Sequence of chain 1.B:
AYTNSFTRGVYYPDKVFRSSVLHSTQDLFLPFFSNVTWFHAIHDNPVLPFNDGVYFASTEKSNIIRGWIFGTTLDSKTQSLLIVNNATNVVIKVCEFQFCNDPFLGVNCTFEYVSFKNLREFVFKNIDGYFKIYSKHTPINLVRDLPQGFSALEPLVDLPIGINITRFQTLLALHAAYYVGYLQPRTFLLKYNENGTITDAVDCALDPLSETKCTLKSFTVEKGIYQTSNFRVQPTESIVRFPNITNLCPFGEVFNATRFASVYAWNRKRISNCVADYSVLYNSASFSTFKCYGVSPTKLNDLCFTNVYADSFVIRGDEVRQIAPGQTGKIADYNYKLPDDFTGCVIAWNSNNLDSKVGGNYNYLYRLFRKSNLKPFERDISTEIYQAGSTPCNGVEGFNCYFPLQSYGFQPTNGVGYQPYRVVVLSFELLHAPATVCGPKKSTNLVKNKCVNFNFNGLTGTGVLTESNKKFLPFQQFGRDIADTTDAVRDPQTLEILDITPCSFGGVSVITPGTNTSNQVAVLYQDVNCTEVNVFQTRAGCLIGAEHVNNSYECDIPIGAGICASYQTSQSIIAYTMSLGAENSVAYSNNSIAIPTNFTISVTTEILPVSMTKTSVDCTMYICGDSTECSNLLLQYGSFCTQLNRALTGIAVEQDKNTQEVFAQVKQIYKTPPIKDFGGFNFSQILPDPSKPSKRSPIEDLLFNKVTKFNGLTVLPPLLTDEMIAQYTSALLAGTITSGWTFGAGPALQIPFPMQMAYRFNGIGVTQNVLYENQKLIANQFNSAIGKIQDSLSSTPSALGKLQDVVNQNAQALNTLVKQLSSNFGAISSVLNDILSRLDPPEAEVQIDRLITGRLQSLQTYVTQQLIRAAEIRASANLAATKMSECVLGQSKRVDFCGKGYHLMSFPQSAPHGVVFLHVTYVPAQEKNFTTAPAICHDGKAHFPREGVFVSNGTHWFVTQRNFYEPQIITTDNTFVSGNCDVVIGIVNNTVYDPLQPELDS

Binding-site contacts:
Ligand atom C5 contacts residue ASN1134 of chain 1.B at 3.8 Å.
Ligand atom C3 contacts residue ASN1134 of chain 1.B at 3.5 Å.
Ligand atom C7 contacts residue ASN1134 of chain 1.B at 3.8 Å.
Ligand atom O3 contacts residue ASN1134 of chain 1.B at 3.5 Å (h-bond).
Ligand atom C2 contacts residue ASN1134 of chain 1.B at 2.4 Å.
Ligand atom N2 contacts residue ASN1134 of chain 1.B at 3.4 Å (h-bond).
Ligand atom C1 contacts residue ASN1134 of chain 1.B at 1.4 Å.
Ligand atom O7 contacts residue ASN1134 of chain 1.B at 3.4 Å (h-bond).
Ligand atom O5 contacts residue ASN1134 of chain 1.B at 2.5 Å (h-bond).
Ligand atom C4 contacts residue ASN1134 of chain 1.B at 4.2 Å.

The protein below binds the small molecule below.
Small molecule (SMILES): CC(=O)N[C@@H]1[C@@H](O)[C@H](O)[C@@H](CO)O[C@H]1O